Binding-site contacts:
Ligand atom C3 contacts residue PHE397 of chain 1.L at 3.7 Å (hydrophobic).
Ligand atom O8 contacts residue TPP1 of chain 1.EB at 2.8 Å (h-bond).
Ligand atom O12 contacts residue GLY25 of chain 1.K at 3.8 Å.
Ligand atom C7 contacts residue HIS70 of chain 1.K at 3.7 Å.
Ligand atom C3 contacts residue THR377 of chain 1.L at 3.9 Å.
Ligand atom C10 contacts residue HIS70 of chain 1.K at 4.0 Å.
Ligand atom C3 contacts residue GLY401 of chain 1.L at 4.2 Å.
Ligand atom C2 contacts residue GLY401 of chain 1.L at 3.6 Å.
Ligand atom O8 contacts residue GLY401 of chain 1.L at 3.9 Å.
Ligand atom C6 contacts residue TPP1 of chain 1.EB at 3.9 Å.
Ligand atom C1 contacts residue HIS281 of chain 1.L at 3.6 Å.
Ligand atom O12 contacts residue SER26 of chain 1.K at 2.9 Å (h-bond).
Ligand atom O11 contacts residue HIS281 of chain 1.L at 3.2 Å.
Ligand atom C2 contacts residue TPP1 of chain 1.EB at 4.0 Å.
Ligand atom O12 contacts residue HIS70 of chain 1.K at 3.8 Å.
Ligand atom O8 contacts residue HIS70 of chain 1.K at 2.8 Å (h-bond).
Ligand atom C5 contacts residue ALA460 of chain 1.L at 4.3 Å (hydrophobic).
Ligand atom O11 contacts residue LEU110 of chain 1.K at 3.4 Å.
Ligand atom O12 contacts residue LEU110 of chain 1.K at 4.4 Å.
Ligand atom C5 contacts residue THR377 of chain 1.L at 3.9 Å.
Ligand atom C10 contacts residue SER26 of chain 1.K at 3.2 Å.
Ligand atom O12 contacts residue LEU461 of chain 1.L at 3.5 Å.
Ligand atom C1 contacts residue TPP1 of chain 1.EB at 3.7 Å.
Ligand atom C1 contacts residue LEU110 of chain 1.K at 4.5 Å (hydrophobic).
Ligand atom O11 contacts residue SER26 of chain 1.K at 2.6 Å (h-bond).
Ligand atom C10 contacts residue LEU110 of chain 1.K at 3.6 Å (hydrophobic).
Ligand atom C4 contacts residue THR377 of chain 1.L at 3.5 Å.
Ligand atom C7 contacts residue SER26 of chain 1.K at 4.4 Å.
Ligand atom O8 contacts residue LEU110 of chain 1.K at 3.4 Å.
Ligand atom C5 contacts residue HIS281 of chain 1.L at 3.9 Å.
Ligand atom C10 contacts residue HIS281 of chain 1.L at 4.1 Å.
Ligand atom C7 contacts residue HIS281 of chain 1.L at 3.9 Å.
Ligand atom C6 contacts residue HIS281 of chain 1.L at 3.4 Å.
Ligand atom C5 contacts residue TPP1 of chain 1.EB at 4.2 Å.
Ligand atom O12 contacts residue TPP1 of chain 1.EB at 3.2 Å.
Ligand atom C7 contacts residue LEU110 of chain 1.K at 3.4 Å (hydrophobic).
Ligand atom C2 contacts residue HIS281 of chain 1.L at 4.2 Å.
Ligand atom C7 contacts residue TPP1 of chain 1.EB at 3.7 Å.
Ligand atom C4 contacts residue PHE397 of chain 1.L at 4.0 Å (hydrophobic).
Ligand atom C10 contacts residue TPP1 of chain 1.EB at 3.7 Å.

Sequence of chain 1.L:
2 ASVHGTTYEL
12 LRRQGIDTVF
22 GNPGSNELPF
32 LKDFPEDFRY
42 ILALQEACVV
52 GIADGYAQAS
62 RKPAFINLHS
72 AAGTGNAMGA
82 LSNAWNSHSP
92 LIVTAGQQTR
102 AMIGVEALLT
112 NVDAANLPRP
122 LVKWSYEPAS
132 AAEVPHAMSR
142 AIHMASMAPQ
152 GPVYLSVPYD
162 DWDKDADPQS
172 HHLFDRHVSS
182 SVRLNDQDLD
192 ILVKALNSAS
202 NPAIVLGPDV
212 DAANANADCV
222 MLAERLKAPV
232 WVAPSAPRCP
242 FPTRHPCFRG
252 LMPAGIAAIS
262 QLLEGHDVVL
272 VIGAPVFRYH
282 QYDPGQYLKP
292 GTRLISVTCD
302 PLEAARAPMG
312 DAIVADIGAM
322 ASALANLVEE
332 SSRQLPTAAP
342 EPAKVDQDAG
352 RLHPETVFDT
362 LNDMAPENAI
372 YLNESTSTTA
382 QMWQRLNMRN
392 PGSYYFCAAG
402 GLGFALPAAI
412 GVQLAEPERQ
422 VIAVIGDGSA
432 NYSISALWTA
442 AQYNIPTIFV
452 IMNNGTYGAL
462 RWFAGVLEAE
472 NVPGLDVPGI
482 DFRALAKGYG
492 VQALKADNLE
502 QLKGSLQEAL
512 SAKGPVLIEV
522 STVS

Sequence of chain 1.K:
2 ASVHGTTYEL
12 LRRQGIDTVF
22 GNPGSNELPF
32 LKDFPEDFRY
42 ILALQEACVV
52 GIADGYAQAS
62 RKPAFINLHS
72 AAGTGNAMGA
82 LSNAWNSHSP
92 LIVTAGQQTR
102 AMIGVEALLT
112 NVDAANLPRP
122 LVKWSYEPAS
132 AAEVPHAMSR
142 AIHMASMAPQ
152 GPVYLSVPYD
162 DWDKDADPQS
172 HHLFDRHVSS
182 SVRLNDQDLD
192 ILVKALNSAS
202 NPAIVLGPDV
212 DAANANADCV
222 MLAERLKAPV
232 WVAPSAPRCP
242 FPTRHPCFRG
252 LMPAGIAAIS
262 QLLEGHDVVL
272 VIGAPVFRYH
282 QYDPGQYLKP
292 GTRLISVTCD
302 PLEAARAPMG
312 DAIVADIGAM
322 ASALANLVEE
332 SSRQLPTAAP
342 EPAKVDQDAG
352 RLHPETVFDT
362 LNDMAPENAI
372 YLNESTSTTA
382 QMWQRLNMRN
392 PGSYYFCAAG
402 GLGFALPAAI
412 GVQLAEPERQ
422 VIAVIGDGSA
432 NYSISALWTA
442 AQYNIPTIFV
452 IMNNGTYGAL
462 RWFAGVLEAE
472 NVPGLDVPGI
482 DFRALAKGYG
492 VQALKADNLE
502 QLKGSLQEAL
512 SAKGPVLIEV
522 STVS

This protein binds this small molecule.
Small molecule (SMILES): O=C(O)[C@H](O)c1ccccc1